The small molecule below binds the protein below.
Small molecule (SMILES): Nc1nonc1C(=O)c1ccccc1

Sequence of chain 2.A:
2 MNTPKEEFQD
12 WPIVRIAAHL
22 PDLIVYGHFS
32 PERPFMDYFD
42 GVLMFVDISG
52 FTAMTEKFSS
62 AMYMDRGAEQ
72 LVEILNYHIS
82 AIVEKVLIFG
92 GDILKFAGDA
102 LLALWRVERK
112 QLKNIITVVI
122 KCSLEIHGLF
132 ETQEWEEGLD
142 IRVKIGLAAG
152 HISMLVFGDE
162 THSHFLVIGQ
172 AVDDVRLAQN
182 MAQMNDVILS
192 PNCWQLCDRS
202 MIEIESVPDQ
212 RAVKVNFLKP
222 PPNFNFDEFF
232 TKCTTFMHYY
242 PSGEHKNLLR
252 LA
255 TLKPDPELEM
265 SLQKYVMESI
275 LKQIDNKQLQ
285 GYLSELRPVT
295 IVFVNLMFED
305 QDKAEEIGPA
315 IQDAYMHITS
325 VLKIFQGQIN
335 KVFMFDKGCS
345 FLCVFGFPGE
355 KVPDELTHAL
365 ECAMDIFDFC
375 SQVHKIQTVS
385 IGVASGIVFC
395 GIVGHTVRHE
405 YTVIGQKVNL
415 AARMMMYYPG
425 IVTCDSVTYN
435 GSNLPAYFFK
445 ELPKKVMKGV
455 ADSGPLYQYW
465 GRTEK

Binding-site contacts:
Ligand atom O8 contacts residue PHE337 of chain 2.A at 3.5 Å.
Ligand atom N1 contacts residue MET338 of chain 2.A at 3.0 Å (h-bond).
Ligand atom O8 contacts residue MET338 of chain 2.A at 3.1 Å (h-bond).
Ligand atom N5 contacts residue LEU103 of chain 2.A at 3.9 Å.
Ligand atom C9 contacts residue PHE337 of chain 2.A at 3.4 Å (hydrophobic).
Ligand atom N1 contacts residue VAL173 of chain 2.A at 4.0 Å.
Ligand atom C6 contacts residue LEU103 of chain 2.A at 3.9 Å (hydrophobic).
Ligand atom C2 contacts residue VAL168 of chain 2.A at 3.6 Å (hydrophobic).
Ligand atom C14 contacts residue PHE337 of chain 2.A at 4.1 Å (hydrophobic).
Ligand atom C11 contacts residue PHE337 of chain 2.A at 3.8 Å (hydrophobic).
Ligand atom C13 contacts residue LYS96 of chain 2.A at 3.6 Å.
Ligand atom C12 contacts residue ALA98 of chain 2.A at 3.5 Å (hydrophobic).
Ligand atom C2 contacts residue LEU167 of chain 2.A at 3.9 Å (hydrophobic).
Ligand atom C12 contacts residue PHE46 of chain 2.A at 3.6 Å (hydrophobic).
Ligand atom C10 contacts residue PHE337 of chain 2.A at 3.2 Å (hydrophobic).
Ligand atom C2 contacts residue LEU103 of chain 2.A at 4.1 Å (hydrophobic).
Ligand atom N3 contacts residue VAL168 of chain 2.A at 3.0 Å (h-bond).
Ligand atom O4 contacts residue LEU103 of chain 2.A at 4.1 Å.
Ligand atom N5 contacts residue LYS96 of chain 2.A at 3.3 Å.
Ligand atom C11 contacts residue ALA98 of chain 2.A at 3.8 Å (hydrophobic).
Ligand atom C7 contacts residue PHE337 of chain 2.A at 3.7 Å (hydrophobic).
Ligand atom C12 contacts residue PHE337 of chain 2.A at 4.1 Å (hydrophobic).
Ligand atom C9 contacts residue PHE339 of chain 2.A at 4.1 Å (hydrophobic).
Ligand atom O4 contacts residue PHE166 of chain 2.A at 4.1 Å.
Ligand atom C7 contacts residue PHE339 of chain 2.A at 3.9 Å (hydrophobic).
Ligand atom C10 contacts residue PHE339 of chain 2.A at 3.6 Å (hydrophobic).
Ligand atom C7 contacts residue MET338 of chain 2.A at 4.1 Å (hydrophobic).
Ligand atom C13 contacts residue PHE46 of chain 2.A at 4.0 Å (hydrophobic).
Ligand atom N1 contacts residue LEU167 of chain 2.A at 4.0 Å.
Ligand atom C11 contacts residue PHE46 of chain 2.A at 3.6 Å (hydrophobic).
Ligand atom O4 contacts residue LYS96 of chain 2.A at 3.4 Å.
Ligand atom C14 contacts residue LEU103 of chain 2.A at 3.7 Å (hydrophobic).
Ligand atom O4 contacts residue VAL168 of chain 2.A at 3.9 Å.
Ligand atom O8 contacts residue PHE339 of chain 2.A at 3.4 Å.
Ligand atom N1 contacts residue VAL168 of chain 2.A at 2.8 Å (h-bond).
Ligand atom N3 contacts residue LEU167 of chain 2.A at 3.6 Å.
Ligand atom C14 contacts residue LYS96 of chain 2.A at 3.8 Å.
Ligand atom C10 contacts residue PHE46 of chain 2.A at 4.0 Å (hydrophobic).
Ligand atom C12 contacts residue ALA101 of chain 2.A at 3.9 Å (hydrophobic).
Ligand atom C13 contacts residue LEU103 of chain 2.A at 3.8 Å (hydrophobic).